Binding-site contacts:
Ligand atom O4 contacts residue PHE118 of chain 6.N at 4.1 Å.
Ligand atom C4 contacts residue LYS181 of chain 6.N at 3.6 Å.
Ligand atom O5 contacts residue ASN259 of chain 6.O at 2.3 Å (h-bond).
Ligand atom C2 contacts residue ASN259 of chain 6.O at 2.4 Å.
Ligand atom O3 contacts residue LYS115 of chain 6.N at 3.6 Å (salt-bridge).
Ligand atom C5 contacts residue LYS181 of chain 6.N at 3.4 Å.
Ligand atom C1 contacts residue ASN259 of chain 6.O at 1.4 Å.
Ligand atom N2 contacts residue ASN259 of chain 6.O at 2.8 Å (h-bond).
Ligand atom C6 contacts residue LYS181 of chain 6.N at 3.4 Å.
Ligand atom O7 contacts residue ASN259 of chain 6.O at 3.2 Å (h-bond).
Ligand atom O4 contacts residue LYS181 of chain 6.N at 2.7 Å (salt-bridge).
Ligand atom O6 contacts residue LYS181 of chain 6.N at 3.4 Å (salt-bridge).
Ligand atom C8 contacts residue THR116 of chain 6.N at 4.3 Å.
Ligand atom C8 contacts residue LEU257 of chain 6.O at 4.1 Å (hydrophobic).
Ligand atom C8 contacts residue ALA258 of chain 6.O at 3.7 Å (hydrophobic).
Ligand atom C3 contacts residue LYS115 of chain 6.N at 4.3 Å.
Ligand atom C3 contacts residue ASN259 of chain 6.O at 3.7 Å.
Ligand atom C5 contacts residue ASN259 of chain 6.O at 3.7 Å.
Ligand atom C7 contacts residue ASN259 of chain 6.O at 3.2 Å.
Ligand atom C8 contacts residue ASN259 of chain 6.O at 4.2 Å.
Ligand atom N2 contacts residue THR116 of chain 6.N at 4.1 Å.
Ligand atom C4 contacts residue ASN259 of chain 6.O at 4.2 Å.

Sequence of chain 6.N:
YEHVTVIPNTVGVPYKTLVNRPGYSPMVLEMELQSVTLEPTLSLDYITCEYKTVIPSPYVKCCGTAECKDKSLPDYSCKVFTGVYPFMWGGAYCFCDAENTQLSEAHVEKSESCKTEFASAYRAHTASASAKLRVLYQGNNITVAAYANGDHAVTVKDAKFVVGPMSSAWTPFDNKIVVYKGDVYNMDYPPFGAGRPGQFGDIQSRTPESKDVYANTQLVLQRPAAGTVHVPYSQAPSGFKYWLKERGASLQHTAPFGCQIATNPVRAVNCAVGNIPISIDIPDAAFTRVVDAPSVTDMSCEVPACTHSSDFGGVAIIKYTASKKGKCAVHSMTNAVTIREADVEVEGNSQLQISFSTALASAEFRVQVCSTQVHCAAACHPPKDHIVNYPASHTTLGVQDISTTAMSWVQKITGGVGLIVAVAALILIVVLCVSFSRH

Sequence of chain 6.O:
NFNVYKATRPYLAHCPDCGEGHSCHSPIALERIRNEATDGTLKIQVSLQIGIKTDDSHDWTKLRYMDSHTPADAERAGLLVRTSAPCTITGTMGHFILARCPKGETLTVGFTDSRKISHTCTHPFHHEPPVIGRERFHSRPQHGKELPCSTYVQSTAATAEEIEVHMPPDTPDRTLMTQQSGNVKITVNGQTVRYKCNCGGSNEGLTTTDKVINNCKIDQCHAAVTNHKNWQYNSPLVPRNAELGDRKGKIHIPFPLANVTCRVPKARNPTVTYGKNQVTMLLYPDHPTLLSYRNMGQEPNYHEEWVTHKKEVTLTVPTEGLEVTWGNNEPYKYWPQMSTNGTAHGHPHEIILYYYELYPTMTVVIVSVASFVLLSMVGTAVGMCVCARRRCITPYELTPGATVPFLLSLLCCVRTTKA

This small molecule binds to this protein.
Small molecule (SMILES): CC(=O)N[C@@H]1[C@@H](O)[C@H](O)[C@@H](CO)O[C@H]1O